Sequence of chain 1.A:
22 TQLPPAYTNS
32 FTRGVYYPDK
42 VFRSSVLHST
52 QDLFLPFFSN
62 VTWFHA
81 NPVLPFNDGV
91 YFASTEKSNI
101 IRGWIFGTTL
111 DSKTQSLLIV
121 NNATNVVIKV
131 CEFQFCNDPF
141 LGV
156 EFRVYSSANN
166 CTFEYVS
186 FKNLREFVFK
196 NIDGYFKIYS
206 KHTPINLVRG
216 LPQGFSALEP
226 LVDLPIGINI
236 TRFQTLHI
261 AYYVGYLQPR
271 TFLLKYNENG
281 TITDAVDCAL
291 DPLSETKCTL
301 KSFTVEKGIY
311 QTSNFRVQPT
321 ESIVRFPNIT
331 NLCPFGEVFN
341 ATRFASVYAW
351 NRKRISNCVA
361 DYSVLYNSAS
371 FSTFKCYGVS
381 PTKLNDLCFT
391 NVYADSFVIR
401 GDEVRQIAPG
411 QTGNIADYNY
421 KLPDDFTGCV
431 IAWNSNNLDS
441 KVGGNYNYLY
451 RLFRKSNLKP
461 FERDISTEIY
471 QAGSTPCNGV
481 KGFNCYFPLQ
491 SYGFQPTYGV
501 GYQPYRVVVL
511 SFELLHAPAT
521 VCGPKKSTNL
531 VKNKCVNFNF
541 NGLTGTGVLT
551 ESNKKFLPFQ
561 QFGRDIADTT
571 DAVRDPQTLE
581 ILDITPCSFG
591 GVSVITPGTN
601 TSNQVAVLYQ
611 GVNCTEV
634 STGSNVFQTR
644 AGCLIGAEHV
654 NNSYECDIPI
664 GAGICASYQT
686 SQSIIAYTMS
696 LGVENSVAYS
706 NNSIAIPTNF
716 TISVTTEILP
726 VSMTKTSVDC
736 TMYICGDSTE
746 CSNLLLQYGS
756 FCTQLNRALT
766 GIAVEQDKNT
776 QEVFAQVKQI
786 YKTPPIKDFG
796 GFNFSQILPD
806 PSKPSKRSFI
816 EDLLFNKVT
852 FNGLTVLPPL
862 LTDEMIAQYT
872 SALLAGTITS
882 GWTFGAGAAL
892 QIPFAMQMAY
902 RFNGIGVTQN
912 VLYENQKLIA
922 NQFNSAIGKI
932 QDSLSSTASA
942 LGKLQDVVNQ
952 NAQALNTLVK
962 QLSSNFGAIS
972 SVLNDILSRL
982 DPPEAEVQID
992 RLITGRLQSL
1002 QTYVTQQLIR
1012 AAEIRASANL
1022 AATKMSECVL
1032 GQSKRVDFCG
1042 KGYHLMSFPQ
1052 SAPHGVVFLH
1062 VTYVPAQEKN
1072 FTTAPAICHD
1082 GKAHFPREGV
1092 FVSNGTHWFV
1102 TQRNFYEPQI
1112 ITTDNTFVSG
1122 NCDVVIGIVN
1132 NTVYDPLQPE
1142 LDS

This protein binds this small molecule.
Small molecule (SMILES): CC(=O)N[C@@H]1[C@@H](O)[C@H](O)[C@@H](CO)O[C@H]1O

Binding-site contacts:
Ligand atom C8 contacts residue ASN61 of chain 1.A at 3.6 Å.
Ligand atom C2 contacts residue TYR28 of chain 1.A at 4.4 Å (hydrophobic).
Ligand atom C7 contacts residue ASN61 of chain 1.A at 3.2 Å.
Ligand atom C5 contacts residue TYR28 of chain 1.A at 4.1 Å (hydrophobic).
Ligand atom O7 contacts residue ASN61 of chain 1.A at 3.7 Å.
Ligand atom C6 contacts residue TYR28 of chain 1.A at 4.3 Å (hydrophobic).
Ligand atom N2 contacts residue TYR28 of chain 1.A at 4.2 Å.
Ligand atom O5 contacts residue ASN61 of chain 1.A at 2.4 Å (h-bond).
Ligand atom C5 contacts residue ASN61 of chain 1.A at 3.7 Å.
Ligand atom N2 contacts residue ASN61 of chain 1.A at 2.7 Å (h-bond).
Ligand atom C8 contacts residue ASN30 of chain 1.A at 4.5 Å.
Ligand atom O5 contacts residue TYR28 of chain 1.A at 3.8 Å.
Ligand atom C4 contacts residue ASN61 of chain 1.A at 4.2 Å.
Ligand atom C3 contacts residue ASN61 of chain 1.A at 3.8 Å.
Ligand atom O6 contacts residue TYR28 of chain 1.A at 3.9 Å.
Ligand atom C1 contacts residue ASN61 of chain 1.A at 1.4 Å.
Ligand atom C1 contacts residue TYR28 of chain 1.A at 3.5 Å (hydrophobic).
Ligand atom C2 contacts residue ASN61 of chain 1.A at 2.5 Å.